Sequence of chain 4.A:
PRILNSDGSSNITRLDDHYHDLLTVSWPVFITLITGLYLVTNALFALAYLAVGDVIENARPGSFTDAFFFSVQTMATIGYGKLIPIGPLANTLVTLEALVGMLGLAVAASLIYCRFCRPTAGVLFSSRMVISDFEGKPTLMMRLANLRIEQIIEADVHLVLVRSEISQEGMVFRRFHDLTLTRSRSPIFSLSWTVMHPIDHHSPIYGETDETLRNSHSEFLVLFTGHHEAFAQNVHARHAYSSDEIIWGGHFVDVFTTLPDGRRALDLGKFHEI

A protein and the small-molecule ligand that binds it are described below.
Small molecule (SMILES): Cc1c(C)n2c(C)c(C)c(=O)n2c1=O

Binding-site contacts:
Ligand atom C7 contacts residue CYS133 of chain 2.A at 3.4 Å (hydrophobic).
Ligand atom C2 contacts residue CYS136 of chain 4.A at 3.6 Å (hydrophobic).
Ligand atom C8 contacts residue PHE135 of chain 4.A at 4.0 Å (hydrophobic).
Ligand atom C1 contacts residue PHE135 of chain 4.A at 3.6 Å (hydrophobic).
Ligand atom C5 contacts residue PHE250 of chain 4.A at 4.2 Å (hydrophobic).
Ligand atom N1 contacts residue PHE135 of chain 4.A at 3.7 Å.
Ligand atom C3 contacts residue CYS133 of chain 2.A at 3.7 Å (hydrophobic).
Ligand atom C9 contacts residue CYS133 of chain 2.A at 4.0 Å (hydrophobic).
Ligand atom O1 contacts residue PHE250 of chain 4.A at 3.5 Å.
Ligand atom C7 contacts residue CYS136 of chain 4.A at 1.8 Å (hydrophobic).
Ligand atom N contacts residue CYS133 of chain 2.A at 3.7 Å.
Ligand atom C8 contacts residue CYS136 of chain 4.A at 3.4 Å (hydrophobic).
Ligand atom C3 contacts residue CYS136 of chain 4.A at 2.6 Å (hydrophobic).
Ligand atom N1 contacts residue CYS136 of chain 4.A at 4.3 Å.
Ligand atom C contacts residue TYR38 of chain 2.A at 4.2 Å (hydrophobic).
Ligand atom C6 contacts residue PHE250 of chain 4.A at 3.0 Å (hydrophobic).
Ligand atom C contacts residue PHE135 of chain 4.A at 4.1 Å (hydrophobic).
Ligand atom C2 contacts residue CYS133 of chain 2.A at 2.9 Å (hydrophobic).
Ligand atom C1 contacts residue CYS133 of chain 2.A at 3.8 Å (hydrophobic).
Ligand atom C2 contacts residue PHE135 of chain 4.A at 4.0 Å (hydrophobic).
Ligand atom C4 contacts residue CYS136 of chain 4.A at 3.8 Å (hydrophobic).
Ligand atom C3 contacts residue PHE135 of chain 4.A at 4.5 Å (hydrophobic).
Ligand atom C9 contacts residue PHE135 of chain 4.A at 3.6 Å (hydrophobic).
Ligand atom C8 contacts residue CYS133 of chain 2.A at 1.9 Å (hydrophobic).
Ligand atom C9 contacts residue LEU130 of chain 2.A at 4.0 Å (hydrophobic).
Ligand atom N contacts residue PHE135 of chain 4.A at 3.6 Å.
Ligand atom O contacts residue TYR38 of chain 2.A at 3.5 Å.
Ligand atom C8 contacts residue TYR132 of chain 4.A at 3.9 Å (hydrophobic).
Ligand atom C7 contacts residue GLN252 of chain 4.A at 4.3 Å.
Ligand atom C8 contacts residue SER129 of chain 2.A at 3.5 Å.
Ligand atom C6 contacts residue GLN252 of chain 4.A at 3.8 Å.
Ligand atom C7 contacts residue TYR132 of chain 4.A at 3.9 Å (hydrophobic).
Ligand atom N contacts residue CYS136 of chain 4.A at 3.0 Å (h-bond).
Ligand atom C4 contacts residue PHE250 of chain 4.A at 4.2 Å (hydrophobic).

Sequence of chain 2.A:
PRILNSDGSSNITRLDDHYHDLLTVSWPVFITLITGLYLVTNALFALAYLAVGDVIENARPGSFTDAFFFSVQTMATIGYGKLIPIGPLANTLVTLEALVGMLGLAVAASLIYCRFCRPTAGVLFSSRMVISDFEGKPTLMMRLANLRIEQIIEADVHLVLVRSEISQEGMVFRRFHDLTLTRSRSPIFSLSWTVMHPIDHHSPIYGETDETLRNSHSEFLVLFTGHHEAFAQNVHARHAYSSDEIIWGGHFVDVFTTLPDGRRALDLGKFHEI